Sequence of chain 4.B:
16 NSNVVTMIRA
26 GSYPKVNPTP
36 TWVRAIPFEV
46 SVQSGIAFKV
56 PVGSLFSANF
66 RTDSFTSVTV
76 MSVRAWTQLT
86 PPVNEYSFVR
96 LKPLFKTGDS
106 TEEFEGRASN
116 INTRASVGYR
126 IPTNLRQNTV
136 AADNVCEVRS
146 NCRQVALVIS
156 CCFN

Binding-site contacts:
Ligand atom OP2 contacts residue SER77 of chain 4.B at 3.9 Å.
Ligand atom N3 contacts residue ARG125 of chain 4.B at 3.7 Å.
Ligand atom OP3 contacts residue ILE23 of chain 1.B at 4.3 Å.
Ligand atom OP1 contacts residue ARG131 of chain 4.B at 3.4 Å (salt-bridge).
Ligand atom O2 contacts residue ASN16 of chain 1.B at 2.6 Å (h-bond).
Ligand atom N1 contacts residue ASN16 of chain 1.B at 4.4 Å.
Ligand atom O4 contacts residue THR21 of chain 1.B at 4.1 Å.
Ligand atom O4 contacts residue SER17 of chain 1.B at 3.2 Å.
Ligand atom OP3 contacts residue ARG125 of chain 4.B at 2.7 Å.
Ligand atom N3 contacts residue SER17 of chain 1.B at 4.3 Å.
Ligand atom C4' contacts residue ARG125 of chain 4.B at 4.4 Å.
Ligand atom C5' contacts residue MET76 of chain 4.B at 4.2 Å (hydrophobic).
Ligand atom P contacts residue ARG131 of chain 4.B at 3.6 Å.
Ligand atom C4 contacts residue ARG125 of chain 4.B at 3.6 Å.
Ligand atom O4 contacts residue ARG125 of chain 4.B at 3.9 Å.
Ligand atom O3' contacts residue ARG125 of chain 4.B at 4.2 Å.
Ligand atom C1' contacts residue ARG125 of chain 4.B at 4.3 Å.
Ligand atom C2 contacts residue ASN16 of chain 1.B at 3.1 Å.
Ligand atom C5' contacts residue ARG131 of chain 4.B at 3.4 Å.
Ligand atom OP2 contacts residue ARG131 of chain 4.B at 3.8 Å.
Ligand atom C3' contacts residue ARG125 of chain 4.B at 3.4 Å.
Ligand atom C4 contacts residue ASN16 of chain 1.B at 4.0 Å.
Ligand atom N1 contacts residue ARG125 of chain 4.B at 3.8 Å.
Ligand atom C4 contacts residue SER17 of chain 1.B at 4.1 Å.
Ligand atom C5 contacts residue ARG125 of chain 4.B at 3.6 Å.
Ligand atom OP1 contacts residue ILE23 of chain 1.B at 3.6 Å.
Ligand atom O4 contacts residue ASN16 of chain 1.B at 4.4 Å.
Ligand atom C2' contacts residue ARG125 of chain 4.B at 3.8 Å.
Ligand atom OP3 contacts residue SER77 of chain 4.B at 4.3 Å.
Ligand atom O5' contacts residue ARG131 of chain 4.B at 2.9 Å (salt-bridge).
Ligand atom C2 contacts residue ARG125 of chain 4.B at 3.9 Å.
Ligand atom O2 contacts residue ARG125 of chain 4.B at 4.1 Å.
Ligand atom C5' contacts residue ARG125 of chain 4.B at 4.3 Å.
Ligand atom OP1 contacts residue ARG125 of chain 4.B at 3.0 Å (salt-bridge).
Ligand atom O5' contacts residue ARG125 of chain 4.B at 3.2 Å (salt-bridge).
Ligand atom P contacts residue ARG125 of chain 4.B at 3.9 Å.
Ligand atom OP2 contacts residue ILE23 of chain 1.B at 4.1 Å.
Ligand atom N3 contacts residue ASN16 of chain 1.B at 2.8 Å (h-bond).
Ligand atom P contacts residue ILE23 of chain 1.B at 4.2 Å.
Ligand atom C6 contacts residue ARG125 of chain 4.B at 3.6 Å.

Sequence of chain 1.B:
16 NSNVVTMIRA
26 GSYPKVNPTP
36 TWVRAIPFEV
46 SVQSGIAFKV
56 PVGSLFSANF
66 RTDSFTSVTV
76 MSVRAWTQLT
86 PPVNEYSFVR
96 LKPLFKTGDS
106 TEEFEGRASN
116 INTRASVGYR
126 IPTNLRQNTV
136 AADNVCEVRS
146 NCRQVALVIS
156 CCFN

The small molecule below binds the protein below.
Small molecule (SMILES): CO[P](=O)(O)O[C@H]1[C@@H](O)[C@H](n2ccc(=O)[nH]c2=O)O[C@@H]1COP(=O)(O)O